The protein below binds the small molecule below.
Small molecule (SMILES): CC(=O)N[C@H]1[C@H](O[C@H]2[C@H](O)[C@@H](NC(C)=O)CO[C@@H]2CO)O[C@H](CO)[C@@H](O)[C@@H]1O

Sequence of chain 16.E:
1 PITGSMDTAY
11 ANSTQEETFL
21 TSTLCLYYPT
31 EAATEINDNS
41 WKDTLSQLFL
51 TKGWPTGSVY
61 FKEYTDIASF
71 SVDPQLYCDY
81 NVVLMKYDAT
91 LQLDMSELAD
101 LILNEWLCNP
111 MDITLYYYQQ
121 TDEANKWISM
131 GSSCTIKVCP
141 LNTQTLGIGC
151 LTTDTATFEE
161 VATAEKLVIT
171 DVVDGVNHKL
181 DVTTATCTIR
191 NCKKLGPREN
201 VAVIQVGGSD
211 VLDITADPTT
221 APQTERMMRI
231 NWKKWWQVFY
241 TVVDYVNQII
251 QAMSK

Binding-site contacts:
Ligand atom O5 contacts residue ASN12 of chain 16.E at 2.7 Å (h-bond).
Ligand atom O7 contacts residue ASN12 of chain 16.E at 3.6 Å.
Ligand atom C2 contacts residue ASN12 of chain 16.E at 3.3 Å.
Ligand atom C1 contacts residue ASN12 of chain 16.E at 2.2 Å.
Ligand atom C5 contacts residue ASN12 of chain 16.E at 4.1 Å.
Ligand atom C7 contacts residue ASN12 of chain 16.E at 3.9 Å.
Ligand atom N2 contacts residue ASN12 of chain 16.E at 3.8 Å.